Binding-site contacts:
Ligand atom O contacts residue TYR159 of chain 1.A at 2.7 Å (h-bond).
Ligand atom CA contacts residue TYR171 of chain 1.A at 3.5 Å (hydrophobic).
Ligand atom N contacts residue TYR7 of chain 1.A at 3.0 Å (h-bond).
Ligand atom OXT contacts residue LYS146 of chain 1.A at 3.6 Å.
Ligand atom N contacts residue TYR159 of chain 1.A at 3.5 Å.
Ligand atom CA contacts residue TYR7 of chain 1.A at 3.2 Å (hydrophobic).
Ligand atom CD contacts residue ASN63 of chain 1.A at 3.2 Å.
Ligand atom N contacts residue TYR7 of chain 1.A at 3.2 Å (h-bond).
Ligand atom N contacts residue TYR171 of chain 1.A at 2.7 Å (h-bond).
Ligand atom C contacts residue TYR84 of chain 1.A at 3.5 Å (hydrophobic).
Ligand atom CA contacts residue TYR99 of chain 1.A at 3.4 Å (hydrophobic).
Ligand atom ND1 contacts residue ALA150 of chain 1.A at 3.6 Å.
Ligand atom N contacts residue TYR99 of chain 1.A at 3.2 Å (h-bond).
Ligand atom O contacts residue TRP147 of chain 1.A at 3.4 Å (h-bond).
Ligand atom O contacts residue ILE66 of chain 1.A at 3.6 Å.
Ligand atom O contacts residue LYS146 of chain 1.A at 3.0 Å (salt-bridge).
Ligand atom CZ contacts residue SER116 of chain 1.A at 3.4 Å.
Ligand atom CD1 contacts residue SER77 of chain 1.A at 3.4 Å.
Ligand atom OH contacts residue ARG97 of chain 1.A at 3.3 Å.
Ligand atom C contacts residue TYR7 of chain 1.A at 3.2 Å (hydrophobic).
Ligand atom CB contacts residue LEU81 of chain 1.A at 3.3 Å (hydrophobic).
Ligand atom O contacts residue TRP147 of chain 1.A at 2.9 Å (h-bond).
Ligand atom CE2 contacts residue TRP147 of chain 1.A at 3.6 Å (hydrophobic).
Ligand atom CG contacts residue ASN63 of chain 1.A at 3.6 Å.
Ligand atom CG1 contacts residue ARG62 of chain 1.A at 3.4 Å.
Ligand atom OXT contacts residue TYR84 of chain 1.A at 2.8 Å (h-bond).
Ligand atom CD2 contacts residue GLN155 of chain 1.A at 3.6 Å.
Ligand atom CD contacts residue TYR7 of chain 1.A at 3.4 Å (hydrophobic).
Ligand atom O contacts residue TYR84 of chain 1.A at 3.3 Å (h-bond).
Ligand atom CA contacts residue TYR159 of chain 1.A at 3.6 Å (hydrophobic).
Ligand atom OH contacts residue SER116 of chain 1.A at 2.6 Å (h-bond).
Ligand atom O contacts residue ASN80 of chain 1.A at 3.2 Å (h-bond).
Ligand atom N contacts residue SER77 of chain 1.A at 2.8 Å (h-bond).
Ligand atom CE2 contacts residue SER116 of chain 1.A at 3.4 Å.
Ligand atom CG2 contacts residue ILE66 of chain 1.A at 3.4 Å (hydrophobic).
Ligand atom CD1 contacts residue TYR159 of chain 1.A at 3.6 Å (hydrophobic).
Ligand atom CA contacts residue SER77 of chain 1.A at 3.4 Å.
Ligand atom C contacts residue SER77 of chain 1.A at 3.6 Å.
Ligand atom OXT contacts residue THR143 of chain 1.A at 2.8 Å (h-bond).
Ligand atom CB contacts residue TYR99 of chain 1.A at 3.3 Å (hydrophobic).

Sequence of chain 1.A:
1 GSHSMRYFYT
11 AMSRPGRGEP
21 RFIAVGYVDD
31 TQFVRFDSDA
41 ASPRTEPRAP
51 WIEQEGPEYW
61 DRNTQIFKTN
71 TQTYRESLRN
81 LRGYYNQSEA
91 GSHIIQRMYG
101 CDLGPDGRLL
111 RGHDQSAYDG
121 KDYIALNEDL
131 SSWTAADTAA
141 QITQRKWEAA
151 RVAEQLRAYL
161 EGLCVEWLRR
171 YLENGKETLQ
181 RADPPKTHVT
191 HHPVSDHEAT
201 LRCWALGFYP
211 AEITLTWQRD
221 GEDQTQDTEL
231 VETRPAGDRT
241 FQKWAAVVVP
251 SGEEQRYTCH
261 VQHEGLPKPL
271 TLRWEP

This small molecule binds to this protein.
Small molecule (SMILES): CC[C@H](C)[C@H](NC(=O)[C@@H]1CCCN1C(=O)[C@@H](N)CCCCN)C(=O)N[C@H](C(=O)N[C@H](C(=O)N[C@@H](CC(C)C)C(=O)N[C@@H](CC1=NC=NC1)C(=O)NCC(=O)N[C@@H](Cc1ccc(O)cc1)C(=O)O)C(C)C)C(C)C